Sequence of chain 1.A:
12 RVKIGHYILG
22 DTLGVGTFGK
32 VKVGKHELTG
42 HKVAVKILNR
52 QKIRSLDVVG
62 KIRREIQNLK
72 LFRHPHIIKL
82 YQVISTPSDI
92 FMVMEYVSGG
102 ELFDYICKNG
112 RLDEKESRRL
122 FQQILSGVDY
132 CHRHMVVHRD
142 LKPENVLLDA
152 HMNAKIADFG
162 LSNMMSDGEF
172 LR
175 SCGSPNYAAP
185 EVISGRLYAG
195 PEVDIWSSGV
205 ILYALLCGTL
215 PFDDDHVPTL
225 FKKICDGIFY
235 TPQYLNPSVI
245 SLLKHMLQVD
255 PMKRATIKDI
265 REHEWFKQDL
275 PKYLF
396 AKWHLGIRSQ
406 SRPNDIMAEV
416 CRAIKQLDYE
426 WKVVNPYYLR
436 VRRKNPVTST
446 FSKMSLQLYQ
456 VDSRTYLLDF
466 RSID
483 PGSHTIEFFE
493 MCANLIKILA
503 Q

Sequence of chain 1.B:
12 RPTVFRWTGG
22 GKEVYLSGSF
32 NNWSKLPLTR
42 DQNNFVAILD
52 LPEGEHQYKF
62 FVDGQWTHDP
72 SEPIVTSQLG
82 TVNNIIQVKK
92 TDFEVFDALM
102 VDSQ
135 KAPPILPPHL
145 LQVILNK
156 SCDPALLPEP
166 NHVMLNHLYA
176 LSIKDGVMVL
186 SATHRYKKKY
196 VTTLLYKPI

Binding-site contacts:
Ligand atom C7 contacts residue ASP90 of chain 1.A at 3.6 Å.
Ligand atom C2 contacts residue VAL47 of chain 1.B at 4.0 Å (hydrophobic).
Ligand atom C12 contacts residue LYS33 of chain 1.A at 3.6 Å.
Ligand atom O2 contacts residue LYS31 of chain 1.A at 3.3 Å (salt-bridge).
Ligand atom C13 contacts residue LYS33 of chain 1.A at 3.7 Å.
Ligand atom C17 contacts residue THR40 of chain 1.B at 3.7 Å.
Ligand atom O2 contacts residue ASN45 of chain 1.B at 3.9 Å.
Ligand atom CL1 contacts residue VAL15 of chain 1.B at 3.8 Å.
Ligand atom C11 contacts residue ASP42 of chain 1.B at 3.6 Å.
Ligand atom C11 contacts residue VAL47 of chain 1.B at 3.6 Å (hydrophobic).
Ligand atom C13 contacts residue LEU20 of chain 1.A at 4.0 Å (hydrophobic).
Ligand atom C6 contacts residue ILE48 of chain 1.A at 3.6 Å (hydrophobic).
Ligand atom C9 contacts residue LYS33 of chain 1.A at 3.9 Å.
Ligand atom C13 contacts residue VAL47 of chain 1.B at 3.9 Å (hydrophobic).
Ligand atom C3 contacts residue ASP90 of chain 1.A at 3.6 Å.
Ligand atom O1 contacts residue GLY21 of chain 1.A at 3.4 Å (h-bond).
Ligand atom C7 contacts residue ARG17 of chain 1.B at 3.4 Å.
Ligand atom C6 contacts residue ASP90 of chain 1.A at 3.7 Å.
Ligand atom CL1 contacts residue ILE49 of chain 1.B at 3.8 Å.
Ligand atom N1 contacts residue ILE48 of chain 1.A at 3.8 Å.
Ligand atom C14 contacts residue LEU20 of chain 1.A at 4.0 Å (hydrophobic).
Ligand atom C11 contacts residue LYS33 of chain 1.A at 3.7 Å.
Ligand atom C18 contacts residue LEU20 of chain 1.A at 3.4 Å (hydrophobic).
Ligand atom C1 contacts residue VAL47 of chain 1.B at 3.9 Å (hydrophobic).
Ligand atom C16 contacts residue THR40 of chain 1.B at 4.0 Å.
Ligand atom C12 contacts residue VAL47 of chain 1.B at 3.7 Å (hydrophobic).
Ligand atom O1 contacts residue LYS33 of chain 1.A at 2.8 Å (salt-bridge).
Ligand atom N1 contacts residue ARG17 of chain 1.B at 3.1 Å (salt-bridge).
Ligand atom C15 contacts residue LYS33 of chain 1.A at 3.8 Å.
Ligand atom C17 contacts residue VAL13 of chain 1.A at 3.8 Å (hydrophobic).
Ligand atom C18 contacts residue VAL13 of chain 1.A at 3.9 Å (hydrophobic).
Ligand atom C9 contacts residue VAL47 of chain 1.B at 3.9 Å (hydrophobic).
Ligand atom C1 contacts residue ILE48 of chain 1.A at 3.9 Å (hydrophobic).
Ligand atom C6 contacts residue ARG17 of chain 1.B at 3.7 Å.
Ligand atom C10 contacts residue VAL47 of chain 1.B at 3.7 Å (hydrophobic).
Ligand atom C3 contacts residue ILE48 of chain 1.A at 3.8 Å (hydrophobic).
Ligand atom CL1 contacts residue PHE92 of chain 1.A at 4.0 Å.
Ligand atom C10 contacts residue LYS33 of chain 1.A at 3.9 Å.
Ligand atom C14 contacts residue LYS33 of chain 1.A at 3.8 Å.
Ligand atom N1 contacts residue ASP90 of chain 1.A at 2.7 Å (salt-bridge).

A small-molecule ligand and the protein it binds are described below.
Small molecule (SMILES): O=C(O)c1c[nH]c2cc(Cl)c(-c3ccc(C4(O)CCC4)cc3)cc12